Binding-site contacts:
Ligand atom C1 contacts residue SER70 of chain 1.I at 4.0 Å.
Ligand atom C6 contacts residue HIS71 of chain 1.I at 4.4 Å.
Ligand atom C2 contacts residue ASN68 of chain 1.I at 2.5 Å.
Ligand atom O5 contacts residue SER70 of chain 1.I at 3.6 Å.
Ligand atom O5 contacts residue GLU2 of chain 1.I at 4.3 Å.
Ligand atom C3 contacts residue ASN68 of chain 1.I at 3.9 Å.
Ligand atom C5 contacts residue SER70 of chain 1.I at 3.9 Å.
Ligand atom C6 contacts residue SER70 of chain 1.I at 4.2 Å.
Ligand atom O5 contacts residue ASN68 of chain 1.I at 2.4 Å (h-bond).
Ligand atom C1 contacts residue ASN68 of chain 1.I at 1.5 Å.
Ligand atom C7 contacts residue ASN68 of chain 1.I at 3.6 Å.
Ligand atom C5 contacts residue ASN68 of chain 1.I at 3.7 Å.
Ligand atom C6 contacts residue GLU2 of chain 1.I at 3.9 Å.
Ligand atom O7 contacts residue ASN68 of chain 1.I at 3.5 Å (h-bond).
Ligand atom C4 contacts residue ASN68 of chain 1.I at 4.2 Å.
Ligand atom N2 contacts residue ASN68 of chain 1.I at 3.0 Å (h-bond).

Sequence of chain 1.I:
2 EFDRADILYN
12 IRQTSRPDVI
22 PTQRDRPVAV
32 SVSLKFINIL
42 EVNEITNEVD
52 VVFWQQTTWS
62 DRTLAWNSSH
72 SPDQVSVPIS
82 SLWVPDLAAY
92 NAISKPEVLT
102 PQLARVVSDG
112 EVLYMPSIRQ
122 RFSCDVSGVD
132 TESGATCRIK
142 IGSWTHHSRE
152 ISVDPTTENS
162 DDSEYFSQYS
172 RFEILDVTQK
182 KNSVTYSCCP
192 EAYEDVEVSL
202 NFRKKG

A protein and the small-molecule ligand that binds it are described below.
Small molecule (SMILES): CC(=O)N[C@@H]1[C@@H](O)[C@H](O)[C@@H](CO)O[C@H]1O